Binding-site contacts:
Ligand atom C6 contacts residue CYS145 of chain 1.A at 3.9 Å (hydrophobic).
Ligand atom C6 contacts residue HIS41 of chain 1.A at 3.5 Å.
Ligand atom O4 contacts residue CYS145 of chain 1.A at 3.4 Å (h-bond).
Ligand atom O4 contacts residue HIS41 of chain 1.A at 3.0 Å (h-bond).
Ligand atom ZN contacts residue HIS41 of chain 1.A at 2.1 Å.
Ligand atom C6 contacts residue LEU27 of chain 1.A at 3.2 Å (hydrophobic).
Ligand atom N2 contacts residue CYS145 of chain 1.A at 3.9 Å.
Ligand atom ZN contacts residue CYS145 of chain 1.A at 2.3 Å.
Ligand atom C6 contacts residue THR25 of chain 1.A at 3.8 Å.
Ligand atom C6 contacts residue THR26 of chain 1.A at 4.1 Å.
Ligand atom C8 contacts residue HIS41 of chain 1.A at 4.2 Å.
Ligand atom N2 contacts residue LEU27 of chain 1.A at 4.4 Å.
Ligand atom ZN contacts residue HIS164 of chain 1.A at 4.0 Å.
Ligand atom N2 contacts residue THR25 of chain 1.A at 4.4 Å.
Ligand atom N2 contacts residue HIS41 of chain 1.A at 2.9 Å (h-bond).
Ligand atom O4 contacts residue HIS164 of chain 1.A at 3.7 Å.

A protein and the small-molecule ligand that binds it are described below.
Small molecule (SMILES): CN(C)[Zn]O

Sequence of chain 1.A:
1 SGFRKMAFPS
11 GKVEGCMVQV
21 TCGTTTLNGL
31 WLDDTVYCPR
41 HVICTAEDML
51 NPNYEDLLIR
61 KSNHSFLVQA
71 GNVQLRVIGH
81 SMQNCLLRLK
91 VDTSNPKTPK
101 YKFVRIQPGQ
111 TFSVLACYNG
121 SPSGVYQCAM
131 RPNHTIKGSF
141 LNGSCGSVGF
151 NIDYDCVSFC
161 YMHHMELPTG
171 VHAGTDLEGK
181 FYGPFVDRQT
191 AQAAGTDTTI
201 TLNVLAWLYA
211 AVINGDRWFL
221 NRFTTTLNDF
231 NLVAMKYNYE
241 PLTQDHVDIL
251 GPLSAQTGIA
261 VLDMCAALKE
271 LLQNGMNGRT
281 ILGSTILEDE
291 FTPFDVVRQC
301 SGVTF